Sequence of chain 23.A:
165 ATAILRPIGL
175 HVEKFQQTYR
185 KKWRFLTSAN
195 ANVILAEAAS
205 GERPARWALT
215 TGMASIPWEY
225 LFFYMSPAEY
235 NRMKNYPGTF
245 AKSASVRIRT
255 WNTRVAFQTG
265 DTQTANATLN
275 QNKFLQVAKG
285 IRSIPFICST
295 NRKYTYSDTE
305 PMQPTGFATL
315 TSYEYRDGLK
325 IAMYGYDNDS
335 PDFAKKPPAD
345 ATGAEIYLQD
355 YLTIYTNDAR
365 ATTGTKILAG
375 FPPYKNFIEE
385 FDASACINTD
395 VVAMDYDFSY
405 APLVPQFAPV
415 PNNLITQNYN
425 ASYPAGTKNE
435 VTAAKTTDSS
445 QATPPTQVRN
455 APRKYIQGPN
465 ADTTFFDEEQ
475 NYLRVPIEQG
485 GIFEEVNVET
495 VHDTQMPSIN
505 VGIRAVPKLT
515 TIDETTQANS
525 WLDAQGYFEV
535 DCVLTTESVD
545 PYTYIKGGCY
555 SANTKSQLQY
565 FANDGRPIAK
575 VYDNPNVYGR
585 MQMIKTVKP

Sequence of chain 25.A:
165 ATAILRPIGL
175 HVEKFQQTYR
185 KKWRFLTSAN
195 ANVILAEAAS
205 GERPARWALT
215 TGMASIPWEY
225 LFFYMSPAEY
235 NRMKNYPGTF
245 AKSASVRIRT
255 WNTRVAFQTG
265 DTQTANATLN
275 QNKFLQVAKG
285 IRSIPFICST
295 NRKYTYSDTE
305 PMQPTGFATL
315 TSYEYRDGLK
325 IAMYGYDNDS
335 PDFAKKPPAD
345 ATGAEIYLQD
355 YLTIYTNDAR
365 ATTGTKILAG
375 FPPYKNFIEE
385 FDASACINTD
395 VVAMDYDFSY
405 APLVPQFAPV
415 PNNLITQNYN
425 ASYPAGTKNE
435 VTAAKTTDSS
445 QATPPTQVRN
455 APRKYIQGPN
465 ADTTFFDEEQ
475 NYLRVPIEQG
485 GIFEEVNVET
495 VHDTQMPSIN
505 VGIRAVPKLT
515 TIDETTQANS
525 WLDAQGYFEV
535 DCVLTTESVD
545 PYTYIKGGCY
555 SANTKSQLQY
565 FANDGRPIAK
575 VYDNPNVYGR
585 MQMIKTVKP

Binding-site contacts:
Ligand atom O2 contacts residue THR558 of chain 25.A at 2.7 Å (h-bond).
Ligand atom N1 contacts residue ASP401 of chain 23.A at 2.6 Å (salt-bridge).
Ligand atom C5 contacts residue ASP497 of chain 23.A at 3.1 Å.
Ligand atom N1 contacts residue MET398 of chain 23.A at 3.0 Å.
Ligand atom O4' contacts residue THR558 of chain 25.A at 3.1 Å.
Ligand atom O6 contacts residue ASP401 of chain 23.A at 2.7 Å (salt-bridge).
Ligand atom N2 contacts residue ASP401 of chain 23.A at 2.8 Å (salt-bridge).
Ligand atom N4 contacts residue ASN491 of chain 25.A at 2.7 Å (h-bond).
Ligand atom OP1 contacts residue PRO501 of chain 23.A at 3.1 Å.
Ligand atom C4 contacts residue ASP497 of chain 23.A at 3.1 Å.
Ligand atom O3' contacts residue PRO289 of chain 23.A at 3.1 Å.
Ligand atom N6 contacts residue GLN410 of chain 25.A at 2.7 Å (h-bond).
Ligand atom O2 contacts residue PRO171 of chain 25.A at 3.0 Å (h-bond).
Ligand atom C4 contacts residue ASN491 of chain 25.A at 2.5 Å.
Ligand atom C2 contacts residue MET398 of chain 23.A at 2.7 Å (hydrophobic).
Ligand atom OP2 contacts residue SER287 of chain 23.A at 2.9 Å.
Ligand atom N3 contacts residue DG2 of chain 23.B at 2.9 Å (h-bond).
Ligand atom N4 contacts residue ARG170 of chain 25.A at 0.6 Å (salt-bridge).
Ligand atom O3' contacts residue VAL492 of chain 25.A at 3.2 Å.
Ligand atom O4' contacts residue GLN499 of chain 23.A at 3.0 Å (h-bond).
Ligand atom N4 contacts residue DG2 of chain 23.B at 2.9 Å (h-bond).
Ligand atom OP1 contacts residue PRO289 of chain 23.A at 3.2 Å.
Ligand atom O2 contacts residue DG2 of chain 23.B at 2.8 Å (h-bond).
Ligand atom N2 contacts residue SER403 of chain 23.A at 3.0 Å (h-bond).
Ligand atom C2 contacts residue ASP399 of chain 23.A at 3.1 Å.
Ligand atom C4 contacts residue ARG170 of chain 25.A at 1.2 Å.
Ligand atom O2 contacts residue LYS559 of chain 25.A at 2.8 Å (salt-bridge).
Ligand atom OP2 contacts residue ASN491 of chain 25.A at 2.9 Å.
Ligand atom C6 contacts residue ASN491 of chain 25.A at 3.1 Å.
Ligand atom OP2 contacts residue VAL492 of chain 25.A at 2.5 Å (h-bond).
Ligand atom N6 contacts residue SER555 of chain 25.A at 3.1 Å.
Ligand atom N1 contacts residue PRO545 of chain 25.A at 3.2 Å.
Ligand atom N7 contacts residue THR498 of chain 23.A at 3.1 Å.
Ligand atom N7 contacts residue GLN499 of chain 23.A at 2.8 Å (h-bond).
Ligand atom C5 contacts residue ARG170 of chain 25.A at 2.4 Å.
Ligand atom N3 contacts residue ARG170 of chain 25.A at 2.0 Å (salt-bridge).
Ligand atom OP1 contacts residue GLY284 of chain 23.A at 3.0 Å.
Ligand atom C2 contacts residue ASP401 of chain 23.A at 3.1 Å.
Ligand atom C5 contacts residue ASN491 of chain 25.A at 2.3 Å.
Ligand atom O3' contacts residue LYS178 of chain 25.A at 2.9 Å.

The protein below binds the small molecule below.
Small molecule (SMILES): N=c1ccn([C@H]2C[C@H](O[P](=O)(O)OC[C@H]3O[C@@H](n4cnc5c(N)ncnc54)C[C@@H]3O[P](=O)(O)OC[C@H]3O[C@@H](n4cnc5c(=O)nc(N)[nH]c54)C[C@@H]3O[P](=O)(O)OC[C@H]3O[C@@H](n4cnc5c(=O)nc(N)[nH]c54)C[C@@H]3O[P](=O)(O)OC[C@H]3O[C@@H](n4ccc(N)nc4=O)C[C@@H]3O[P](=O)(O)OC[C@H]3O[C@@H](n4ccc(=N)[nH]c4=O)C[C@@H]3O[P](=O)(O)OC[C@H]3O[C@@H](n4cnc5c(N)ncnc54)C[C@@H]3O[P](=O)(O)OC[C@H]3O[C@@H](n4cnc5c(N)ncnc54)C[C@@H]3O)[C@@H](COP(=O)=O)O2)c(=O)[nH]1